Binding-site contacts:
Ligand atom O7 contacts residue ASN25 of chain 1.B at 3.5 Å (h-bond).
Ligand atom C8 contacts residue GLU22 of chain 1.B at 3.6 Å.
Ligand atom C4 contacts residue ASN25 of chain 1.B at 4.2 Å.
Ligand atom O5 contacts residue ASN25 of chain 1.B at 4.4 Å.
Ligand atom C7 contacts residue ASN25 of chain 1.B at 3.4 Å.
Ligand atom C2 contacts residue ASN25 of chain 1.B at 2.4 Å.
Ligand atom C3 contacts residue ASN25 of chain 1.B at 3.8 Å.
Ligand atom O5 contacts residue ASN25 of chain 1.B at 2.3 Å (h-bond).
Ligand atom C8 contacts residue HIS21 of chain 1.B at 3.3 Å.
Ligand atom C1 contacts residue ASN25 of chain 1.B at 1.4 Å.
Ligand atom N2 contacts residue ASN25 of chain 1.B at 2.9 Å (h-bond).
Ligand atom C5 contacts residue ASN25 of chain 1.B at 3.6 Å.

Sequence of chain 1.B:
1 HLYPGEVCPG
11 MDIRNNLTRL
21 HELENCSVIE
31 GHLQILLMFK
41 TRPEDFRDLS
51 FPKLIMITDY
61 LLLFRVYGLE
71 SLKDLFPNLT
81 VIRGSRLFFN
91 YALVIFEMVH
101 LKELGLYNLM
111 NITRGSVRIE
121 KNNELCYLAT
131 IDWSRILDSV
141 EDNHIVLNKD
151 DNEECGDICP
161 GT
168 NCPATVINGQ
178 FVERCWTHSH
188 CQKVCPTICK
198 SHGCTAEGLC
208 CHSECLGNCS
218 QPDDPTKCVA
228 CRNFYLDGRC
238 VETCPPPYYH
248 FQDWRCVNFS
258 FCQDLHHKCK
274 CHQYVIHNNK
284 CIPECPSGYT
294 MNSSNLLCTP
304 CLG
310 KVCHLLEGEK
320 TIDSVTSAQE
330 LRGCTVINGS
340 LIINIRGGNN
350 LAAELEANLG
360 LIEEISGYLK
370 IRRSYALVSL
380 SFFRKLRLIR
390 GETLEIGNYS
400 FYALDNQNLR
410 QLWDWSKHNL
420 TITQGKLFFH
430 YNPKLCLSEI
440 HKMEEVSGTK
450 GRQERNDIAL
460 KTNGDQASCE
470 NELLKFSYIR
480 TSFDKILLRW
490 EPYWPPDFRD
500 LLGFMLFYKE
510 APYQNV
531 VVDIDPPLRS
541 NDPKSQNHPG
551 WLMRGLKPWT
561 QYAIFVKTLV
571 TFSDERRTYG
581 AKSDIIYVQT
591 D

The protein below binds the small molecule below.
Small molecule (SMILES): CC(=O)N[C@H]1[C@H](O[C@H]2[C@H](O)[C@@H](NC(C)=O)CO[C@@H]2CO[C@@H]2O[C@@H](C)[C@@H](O)[C@@H](O)[C@@H]2O)O[C@H](CO)[C@@H](O)[C@@H]1O